This small molecule binds to this protein.
Small molecule (SMILES): CC(=O)N[C@@H]1[C@@H](O)[C@H](O)[C@@H](CO)O[C@H]1O

Sequence of chain 1.D:
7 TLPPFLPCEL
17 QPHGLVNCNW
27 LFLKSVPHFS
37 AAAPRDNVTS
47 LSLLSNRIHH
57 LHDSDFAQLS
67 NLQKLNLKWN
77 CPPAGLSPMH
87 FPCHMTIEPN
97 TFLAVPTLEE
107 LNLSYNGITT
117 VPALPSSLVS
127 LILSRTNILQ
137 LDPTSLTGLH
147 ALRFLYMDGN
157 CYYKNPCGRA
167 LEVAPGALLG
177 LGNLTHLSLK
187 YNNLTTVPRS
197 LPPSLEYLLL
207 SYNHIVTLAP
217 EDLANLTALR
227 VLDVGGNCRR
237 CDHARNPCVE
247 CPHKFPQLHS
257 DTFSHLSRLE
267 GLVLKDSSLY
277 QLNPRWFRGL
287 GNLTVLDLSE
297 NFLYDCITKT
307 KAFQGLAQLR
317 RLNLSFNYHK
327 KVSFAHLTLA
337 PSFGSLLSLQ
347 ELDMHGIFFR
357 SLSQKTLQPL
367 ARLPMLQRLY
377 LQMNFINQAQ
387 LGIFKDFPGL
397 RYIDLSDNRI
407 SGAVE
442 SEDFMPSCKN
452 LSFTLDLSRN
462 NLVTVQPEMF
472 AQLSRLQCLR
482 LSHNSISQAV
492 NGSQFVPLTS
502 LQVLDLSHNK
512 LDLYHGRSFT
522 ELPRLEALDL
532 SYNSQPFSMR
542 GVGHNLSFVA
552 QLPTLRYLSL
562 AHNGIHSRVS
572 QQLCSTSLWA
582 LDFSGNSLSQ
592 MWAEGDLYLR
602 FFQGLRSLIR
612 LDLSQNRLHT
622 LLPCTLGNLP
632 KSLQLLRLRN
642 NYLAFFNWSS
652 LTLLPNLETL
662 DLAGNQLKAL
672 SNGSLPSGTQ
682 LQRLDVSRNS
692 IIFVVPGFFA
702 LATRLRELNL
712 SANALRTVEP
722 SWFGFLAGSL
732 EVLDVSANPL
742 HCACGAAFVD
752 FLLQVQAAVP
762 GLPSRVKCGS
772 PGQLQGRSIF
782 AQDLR

Binding-site contacts:
Ligand atom O7 contacts residue CYS163 of chain 1.D at 3.2 Å (h-bond).
Ligand atom O5 contacts residue ALA166 of chain 1.D at 4.1 Å.
Ligand atom C7 contacts residue PRO162 of chain 1.D at 4.5 Å (hydrophobic).
Ligand atom C2 contacts residue ARG165 of chain 1.D at 4.0 Å.
Ligand atom O7 contacts residue CYS157 of chain 1.D at 3.1 Å (h-bond).
Ligand atom C8 contacts residue PRO162 of chain 1.D at 3.9 Å (hydrophobic).
Ligand atom O5 contacts residue ASN189 of chain 1.D at 2.4 Å (h-bond).
Ligand atom C7 contacts residue GLY164 of chain 1.D at 4.1 Å.
Ligand atom C8 contacts residue CYS157 of chain 1.D at 4.3 Å (hydrophobic).
Ligand atom C3 contacts residue GLY164 of chain 1.D at 4.3 Å.
Ligand atom O6 contacts residue ARG165 of chain 1.D at 4.4 Å.
Ligand atom C1 contacts residue ARG165 of chain 1.D at 3.6 Å.
Ligand atom C6 contacts residue ARG165 of chain 1.D at 4.1 Å.
Ligand atom C8 contacts residue TYR158 of chain 1.D at 3.9 Å (hydrophobic).
Ligand atom O7 contacts residue ARG165 of chain 1.D at 4.0 Å.
Ligand atom C8 contacts residue TYR159 of chain 1.D at 4.5 Å (hydrophobic).
Ligand atom O5 contacts residue GLY164 of chain 1.D at 4.2 Å.
Ligand atom C8 contacts residue CYS163 of chain 1.D at 4.5 Å (hydrophobic).
Ligand atom C7 contacts residue CYS163 of chain 1.D at 4.2 Å (hydrophobic).
Ligand atom O3 contacts residue GLY164 of chain 1.D at 4.3 Å.
Ligand atom O7 contacts residue ASN189 of chain 1.D at 3.7 Å.
Ligand atom C4 contacts residue ASN189 of chain 1.D at 4.3 Å.
Ligand atom C1 contacts residue ASN189 of chain 1.D at 1.4 Å.
Ligand atom C2 contacts residue GLY164 of chain 1.D at 4.1 Å.
Ligand atom C7 contacts residue CYS157 of chain 1.D at 3.8 Å (hydrophobic).
Ligand atom C6 contacts residue GLY164 of chain 1.D at 4.0 Å.
Ligand atom O7 contacts residue PRO162 of chain 1.D at 4.1 Å.
Ligand atom N2 contacts residue ASN189 of chain 1.D at 2.8 Å (h-bond).
Ligand atom C5 contacts residue ASN189 of chain 1.D at 3.7 Å.
Ligand atom C5 contacts residue GLY164 of chain 1.D at 4.2 Å.
Ligand atom C2 contacts residue ASN189 of chain 1.D at 2.4 Å.
Ligand atom C8 contacts residue ASN189 of chain 1.D at 4.5 Å.
Ligand atom O7 contacts residue GLY164 of chain 1.D at 2.9 Å (h-bond).
Ligand atom C5 contacts residue ARG165 of chain 1.D at 4.3 Å.
Ligand atom O5 contacts residue ARG165 of chain 1.D at 3.5 Å.
Ligand atom C7 contacts residue ASN189 of chain 1.D at 3.4 Å.
Ligand atom C4 contacts residue GLY164 of chain 1.D at 3.7 Å.
Ligand atom C3 contacts residue ASN189 of chain 1.D at 3.8 Å.